A small-molecule ligand and the protein it binds are described below.
Small molecule (SMILES): Nc1nc2c(ncn2[C@@H]2O[C@H](CO[P](=O)(O)C[P](=O)(O)OP(=O)(O)O)[C@@H](O)[C@H]2O)c(=O)[nH]1

Binding-site contacts:
Ligand atom O3B contacts residue GLY142 of chain 1.D at 3.4 Å (h-bond).
Ligand atom O2' contacts residue TYR222 of chain 1.D at 2.8 Å (h-bond).
Ligand atom O2G contacts residue MG1 of chain 1.S at 3.4 Å.
Ligand atom C4' contacts residue SER138 of chain 1.D at 3.5 Å.
Ligand atom PB contacts residue MG1 of chain 1.S at 3.3 Å.
Ligand atom N7 contacts residue GLN11 of chain 1.D at 3.2 Å (h-bond).
Ligand atom C4 contacts residue TYR222 of chain 1.D at 3.3 Å (hydrophobic).
Ligand atom O2B contacts residue GLY144 of chain 1.D at 2.7 Å (h-bond).
Ligand atom N3 contacts residue ASN204 of chain 1.D at 3.1 Å (h-bond).
Ligand atom O1G contacts residue MG1 of chain 1.S at 2.1 Å.
Ligand atom N2 contacts residue ASN226 of chain 1.D at 3.0 Å (h-bond).
Ligand atom O5' contacts residue SER138 of chain 1.D at 3.2 Å (h-bond).
Ligand atom O1B contacts residue GLN11 of chain 1.D at 2.9 Å (h-bond).
Ligand atom C5 contacts residue TYR222 of chain 1.D at 3.4 Å (hydrophobic).
Ligand atom C3' contacts residue GLU181 of chain 1.D at 2.8 Å.
Ligand atom C2 contacts residue ASN226 of chain 1.D at 3.3 Å.
Ligand atom O2A contacts residue SER138 of chain 1.D at 2.7 Å (h-bond).
Ligand atom O3G contacts residue ASN99 of chain 1.D at 2.9 Å (h-bond).
Ligand atom C6 contacts residue TYR222 of chain 1.D at 3.4 Å (hydrophobic).
Ligand atom N2 contacts residue ASN204 of chain 1.D at 3.0 Å (h-bond).
Ligand atom C4 contacts residue CYS12 of chain 1.D at 3.5 Å (hydrophobic).
Ligand atom O3' contacts residue GLU181 of chain 1.D at 3.1 Å (salt-bridge).
Ligand atom PG contacts residue MG1 of chain 1.S at 3.0 Å.
Ligand atom O3B contacts residue THR143 of chain 1.D at 2.9 Å (h-bond).
Ligand atom O2B contacts residue GLY10 of chain 1.D at 3.4 Å.
Ligand atom O2' contacts residue SER176 of chain 1.D at 3.4 Å.
Ligand atom O1B contacts residue MG1 of chain 1.S at 2.1 Å.
Ligand atom O6 contacts residue GLN15 of chain 1.D at 3.4 Å.
Ligand atom O3' contacts residue PRO171 of chain 1.D at 3.5 Å.
Ligand atom O4' contacts residue SER138 of chain 1.D at 3.1 Å.
Ligand atom O2G contacts residue THR143 of chain 1.D at 2.7 Å (h-bond).
Ligand atom O1A contacts residue GLN11 of chain 1.D at 3.1 Å.
Ligand atom O3G contacts residue GLY142 of chain 1.D at 2.7 Å (h-bond).
Ligand atom C2' contacts residue TYR222 of chain 1.D at 3.1 Å (hydrophobic).
Ligand atom O2G contacts residue ALA97 of chain 1.D at 2.9 Å (h-bond).
Ligand atom O2A contacts residue CYS12 of chain 1.D at 3.1 Å (h-bond).
Ligand atom O3B contacts residue MG1 of chain 1.S at 3.4 Å.
Ligand atom N1 contacts residue ASN226 of chain 1.D at 2.6 Å (h-bond).
Ligand atom N1 contacts residue TYR222 of chain 1.D at 3.5 Å.
Ligand atom O6 contacts residue ASN226 of chain 1.D at 3.1 Å (h-bond).

Sequence of chain 1.D:
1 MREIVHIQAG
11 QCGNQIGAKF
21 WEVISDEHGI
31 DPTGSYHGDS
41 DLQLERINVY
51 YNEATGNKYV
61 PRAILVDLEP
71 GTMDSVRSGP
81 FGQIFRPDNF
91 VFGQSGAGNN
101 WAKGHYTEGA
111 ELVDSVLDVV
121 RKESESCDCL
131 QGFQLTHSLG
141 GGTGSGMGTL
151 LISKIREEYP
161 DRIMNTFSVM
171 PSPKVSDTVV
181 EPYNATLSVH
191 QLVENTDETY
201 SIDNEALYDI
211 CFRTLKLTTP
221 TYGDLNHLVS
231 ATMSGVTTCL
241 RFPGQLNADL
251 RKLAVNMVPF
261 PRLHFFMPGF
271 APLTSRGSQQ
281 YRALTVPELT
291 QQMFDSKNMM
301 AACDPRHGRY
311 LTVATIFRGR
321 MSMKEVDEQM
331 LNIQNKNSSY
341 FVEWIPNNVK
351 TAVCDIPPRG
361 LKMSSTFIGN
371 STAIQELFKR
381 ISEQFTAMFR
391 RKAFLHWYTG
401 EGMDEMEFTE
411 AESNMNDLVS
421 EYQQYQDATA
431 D